Sequence of chain 1.I:
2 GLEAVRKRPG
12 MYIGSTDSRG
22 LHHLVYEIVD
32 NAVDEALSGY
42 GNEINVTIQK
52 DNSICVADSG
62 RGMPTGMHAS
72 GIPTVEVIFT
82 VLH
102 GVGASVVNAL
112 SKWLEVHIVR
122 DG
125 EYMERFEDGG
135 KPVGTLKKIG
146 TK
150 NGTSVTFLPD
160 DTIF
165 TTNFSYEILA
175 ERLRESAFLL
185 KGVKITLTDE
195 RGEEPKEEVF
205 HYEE

A small-molecule ligand and the protein it binds are described below.
Small molecule (SMILES): CCc1[nH]c2nc(Sc3cccnc3)nc(OC)c2c1C=O

Binding-site contacts:
Ligand atom C12 contacts residue ARG62 of chain 1.I at 3.3 Å.
Ligand atom S10 contacts residue GLY63 of chain 1.I at 3.5 Å (h-bond).
Ligand atom C22 contacts residue THR152 of chain 1.I at 4.0 Å.
Ligand atom C12 contacts residue PRO65 of chain 1.I at 3.5 Å (hydrophobic).
Ligand atom C11 contacts residue ARG62 of chain 1.I at 3.8 Å.
Ligand atom N13 contacts residue ARG62 of chain 1.I at 3.3 Å (salt-bridge).
Ligand atom O20 contacts residue ASN32 of chain 1.I at 3.4 Å.
Ligand atom C11 contacts residue GLU36 of chain 1.I at 3.4 Å.
Ligand atom C22 contacts residue VAL154 of chain 1.I at 3.7 Å (hydrophobic).
Ligand atom C18 contacts residue ILE79 of chain 1.I at 3.9 Å (hydrophobic).
Ligand atom S10 contacts residue MET64 of chain 1.I at 3.6 Å.
Ligand atom N9 contacts residue THR152 of chain 1.I at 3.6 Å.
Ligand atom C19 contacts residue ASN32 of chain 1.I at 3.4 Å.
Ligand atom C21 contacts residue ALA33 of chain 1.I at 3.8 Å (hydrophobic).
Ligand atom S10 contacts residue GLU36 of chain 1.I at 3.1 Å (salt-bridge).
Ligand atom C5 contacts residue MET64 of chain 1.I at 3.9 Å (hydrophobic).
Ligand atom C5 contacts residue ASN32 of chain 1.I at 3.8 Å.
Ligand atom O17 contacts residue MET64 of chain 1.I at 3.6 Å.
Ligand atom C4 contacts residue MET64 of chain 1.I at 3.7 Å (hydrophobic).
Ligand atom N9 contacts residue GLU36 of chain 1.I at 3.5 Å (salt-bridge).
Ligand atom C8 contacts residue GLU36 of chain 1.I at 3.8 Å.
Ligand atom C16 contacts residue GLU36 of chain 1.I at 3.3 Å.
Ligand atom C12 contacts residue GLY63 of chain 1.I at 3.9 Å.
Ligand atom N2 contacts residue THR152 of chain 1.I at 3.9 Å.
Ligand atom C3 contacts residue ASP59 of chain 1.I at 3.8 Å.
Ligand atom C21 contacts residue ASP59 of chain 1.I at 3.4 Å.
Ligand atom C1 contacts residue ASP59 of chain 1.I at 3.4 Å.
Ligand atom C22 contacts residue VAL57 of chain 1.I at 4.0 Å (hydrophobic).
Ligand atom C8 contacts residue MET64 of chain 1.I at 3.9 Å (hydrophobic).
Ligand atom C14 contacts residue ARG62 of chain 1.I at 3.7 Å.
Ligand atom C6 contacts residue MET64 of chain 1.I at 3.6 Å (hydrophobic).
Ligand atom N7 contacts residue MET64 of chain 1.I at 3.7 Å.
Ligand atom C22 contacts residue ASP59 of chain 1.I at 3.3 Å.
Ligand atom C19 contacts residue MET64 of chain 1.I at 3.9 Å (hydrophobic).
Ligand atom C21 contacts residue ILE29 of chain 1.I at 3.7 Å (hydrophobic).
Ligand atom N13 contacts residue PRO65 of chain 1.I at 3.7 Å.
Ligand atom C18 contacts residue GLY102 of chain 1.I at 3.8 Å.
Ligand atom C3 contacts residue THR152 of chain 1.I at 3.8 Å.
Ligand atom N2 contacts residue ASP59 of chain 1.I at 2.7 Å (salt-bridge).
Ligand atom S10 contacts residue ARG62 of chain 1.I at 3.9 Å.